A protein and the small-molecule ligand that binds it are described below.
Small molecule (SMILES): CC(=O)N[C@H]1[C@H](O[C@H]2[C@H](O)[C@@H](NC(C)=O)CO[C@@H]2CO[C@@H]2O[C@@H](C)[C@@H](O)[C@@H](O)[C@@H]2O)O[C@H](CO)[C@@H](O)[C@@H]1O

Binding-site contacts:
Ligand atom C5 contacts residue THR156 of chain 29.C at 4.1 Å.
Ligand atom C2 contacts residue GLY150 of chain 29.C at 3.8 Å.
Ligand atom O5 contacts residue ASN154 of chain 29.C at 2.3 Å (h-bond).
Ligand atom C5 contacts residue THR156 of chain 29.C at 3.8 Å.
Ligand atom C6 contacts residue ASN157 of chain 29.C at 3.7 Å.
Ligand atom C6 contacts residue THR156 of chain 29.C at 3.9 Å.
Ligand atom C4 contacts residue ASN154 of chain 29.C at 4.2 Å.
Ligand atom C3 contacts residue MET151 of chain 29.C at 4.1 Å (hydrophobic).
Ligand atom C3 contacts residue ASN154 of chain 29.C at 3.8 Å.
Ligand atom C1 contacts residue GLY150 of chain 29.C at 4.0 Å.
Ligand atom N2 contacts residue GLY150 of chain 29.C at 3.5 Å (h-bond).
Ligand atom O5 contacts residue MET151 of chain 29.C at 3.9 Å.
Ligand atom O5 contacts residue ASN157 of chain 29.C at 4.2 Å.
Ligand atom O7 contacts residue GLY150 of chain 29.C at 2.9 Å (h-bond).
Ligand atom C1 contacts residue MET151 of chain 29.C at 4.2 Å (hydrophobic).
Ligand atom C1 contacts residue THR156 of chain 29.C at 4.3 Å.
Ligand atom C7 contacts residue ASN154 of chain 29.C at 3.7 Å.
Ligand atom C2 contacts residue ASN154 of chain 29.C at 2.4 Å.
Ligand atom C5 contacts residue ASN154 of chain 29.C at 3.6 Å.
Ligand atom C7 contacts residue GLY150 of chain 29.C at 3.1 Å.
Ligand atom C1 contacts residue ASN154 of chain 29.C at 1.4 Å.
Ligand atom C4 contacts residue MET151 of chain 29.C at 3.9 Å (hydrophobic).
Ligand atom C8 contacts residue ASN157 of chain 29.C at 3.3 Å.
Ligand atom O6 contacts residue MET151 of chain 29.C at 4.4 Å.
Ligand atom C8 contacts residue THR156 of chain 29.C at 4.2 Å.
Ligand atom C2 contacts residue MET151 of chain 29.C at 4.3 Å (hydrophobic).
Ligand atom C6 contacts residue THR156 of chain 29.C at 3.8 Å.
Ligand atom O5 contacts residue THR156 of chain 29.C at 3.8 Å.
Ligand atom N2 contacts residue ASN154 of chain 29.C at 2.9 Å (h-bond).
Ligand atom C5 contacts residue MET151 of chain 29.C at 3.8 Å (hydrophobic).
Ligand atom C8 contacts residue GLY150 of chain 29.C at 3.7 Å.
Ligand atom O7 contacts residue ASN154 of chain 29.C at 4.0 Å.
Ligand atom O7 contacts residue HIS148 of chain 29.C at 3.6 Å.
Ligand atom C6 contacts residue ASP161 of chain 29.C at 3.7 Å.
Ligand atom O5 contacts residue THR156 of chain 29.C at 4.1 Å.

Sequence of chain 29.C:
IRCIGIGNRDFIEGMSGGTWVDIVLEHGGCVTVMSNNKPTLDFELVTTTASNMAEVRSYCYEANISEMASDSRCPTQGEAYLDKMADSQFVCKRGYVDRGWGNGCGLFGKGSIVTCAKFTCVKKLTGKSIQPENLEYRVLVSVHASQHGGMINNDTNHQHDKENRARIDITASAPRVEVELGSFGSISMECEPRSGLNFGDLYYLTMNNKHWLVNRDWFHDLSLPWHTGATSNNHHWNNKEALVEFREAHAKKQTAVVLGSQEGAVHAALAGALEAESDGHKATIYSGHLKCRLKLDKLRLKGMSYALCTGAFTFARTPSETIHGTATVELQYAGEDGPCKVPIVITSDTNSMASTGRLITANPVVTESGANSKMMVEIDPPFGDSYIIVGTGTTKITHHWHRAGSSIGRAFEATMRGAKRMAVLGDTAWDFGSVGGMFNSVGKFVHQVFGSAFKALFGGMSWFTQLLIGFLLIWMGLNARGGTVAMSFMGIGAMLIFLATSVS